Sequence of chain 1.D:
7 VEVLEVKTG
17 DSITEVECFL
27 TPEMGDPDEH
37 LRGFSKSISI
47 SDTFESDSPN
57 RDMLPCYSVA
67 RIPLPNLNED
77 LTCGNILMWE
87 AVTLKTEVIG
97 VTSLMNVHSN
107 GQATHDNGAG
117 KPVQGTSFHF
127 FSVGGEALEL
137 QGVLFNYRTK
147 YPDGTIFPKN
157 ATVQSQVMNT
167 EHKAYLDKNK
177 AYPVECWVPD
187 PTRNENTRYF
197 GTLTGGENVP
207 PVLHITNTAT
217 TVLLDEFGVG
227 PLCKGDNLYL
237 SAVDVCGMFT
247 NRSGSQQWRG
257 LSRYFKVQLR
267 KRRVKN

Sequence of chain 1.E:
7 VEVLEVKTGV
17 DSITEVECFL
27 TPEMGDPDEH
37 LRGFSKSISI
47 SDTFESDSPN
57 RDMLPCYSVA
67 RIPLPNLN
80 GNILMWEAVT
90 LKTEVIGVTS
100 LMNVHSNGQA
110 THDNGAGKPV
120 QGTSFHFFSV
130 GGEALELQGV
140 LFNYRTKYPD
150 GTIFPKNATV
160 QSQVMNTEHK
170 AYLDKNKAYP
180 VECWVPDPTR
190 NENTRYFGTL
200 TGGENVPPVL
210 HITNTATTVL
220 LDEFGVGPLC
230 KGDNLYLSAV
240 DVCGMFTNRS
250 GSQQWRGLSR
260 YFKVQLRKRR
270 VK

The protein below binds the small molecule below.
Small molecule (SMILES): CC(=O)N[C@H]1[C@H]([C@H](O)[C@H](O)CO)O[C@@](O)(C(=O)O)C[C@@H]1O

Binding-site contacts:
Ligand atom C1 contacts residue SER249 of chain 1.D at 3.8 Å.
Ligand atom C11 contacts residue ASN106 of chain 1.D at 3.0 Å.
Ligand atom C7 contacts residue LEU37 of chain 1.D at 4.3 Å (hydrophobic).
Ligand atom C10 contacts residue ASN106 of chain 1.D at 3.1 Å.
Ligand atom C11 contacts residue ASN247 of chain 1.D at 3.4 Å.
Ligand atom C11 contacts residue LEU37 of chain 1.D at 3.8 Å (hydrophobic).
Ligand atom O10 contacts residue LEU37 of chain 1.D at 3.7 Å.
Ligand atom C11 contacts residue PHE245 of chain 1.D at 4.3 Å (hydrophobic).
Ligand atom O10 contacts residue ASN106 of chain 1.D at 3.9 Å.
Ligand atom C9 contacts residue LYS42 of chain 1.D at 4.2 Å.
Ligand atom C5 contacts residue ASN106 of chain 1.D at 3.9 Å.
Ligand atom C10 contacts residue ASN247 of chain 1.D at 3.6 Å.
Ligand atom O1A contacts residue SER249 of chain 1.D at 2.8 Å (h-bond).
Ligand atom C11 contacts residue PHE50 of chain 1.E at 3.6 Å (hydrophobic).
Ligand atom O9 contacts residue LYS42 of chain 1.D at 3.3 Å.
Ligand atom C11 contacts residue GLN253 of chain 1.D at 3.2 Å.
Ligand atom C9 contacts residue GLN253 of chain 1.D at 3.6 Å.
Ligand atom C6 contacts residue ASN247 of chain 1.D at 4.0 Å.
Ligand atom O4 contacts residue ASN106 of chain 1.D at 3.2 Å (h-bond).
Ligand atom O9 contacts residue SER43 of chain 1.D at 2.8 Å (h-bond).
Ligand atom O7 contacts residue LEU37 of chain 1.D at 3.6 Å.
Ligand atom N5 contacts residue ASN106 of chain 1.D at 2.9 Å (h-bond).
Ligand atom O1A contacts residue ASN247 of chain 1.D at 4.1 Å.
Ligand atom N5 contacts residue ASN247 of chain 1.D at 2.9 Å (h-bond).
Ligand atom O1A contacts residue SER251 of chain 1.D at 3.5 Å (h-bond).
Ligand atom C1 contacts residue SER251 of chain 1.D at 3.4 Å.
Ligand atom N5 contacts residue GLN253 of chain 1.D at 3.9 Å.
Ligand atom C8 contacts residue SER43 of chain 1.D at 4.1 Å.
Ligand atom C4 contacts residue ASN247 of chain 1.D at 3.9 Å.
Ligand atom O8 contacts residue SER251 of chain 1.D at 4.2 Å.
Ligand atom C5 contacts residue ASN247 of chain 1.D at 3.8 Å.
Ligand atom C10 contacts residue GLN253 of chain 1.D at 3.8 Å.
Ligand atom O1B contacts residue ASN247 of chain 1.D at 4.0 Å.
Ligand atom C7 contacts residue GLN253 of chain 1.D at 4.0 Å.
Ligand atom O8 contacts residue SER43 of chain 1.D at 3.0 Å (h-bond).
Ligand atom O1B contacts residue SER251 of chain 1.D at 2.6 Å (h-bond).
Ligand atom C4 contacts residue ASN106 of chain 1.D at 3.8 Å.
Ligand atom C9 contacts residue LEU37 of chain 1.D at 4.2 Å (hydrophobic).
Ligand atom C9 contacts residue SER43 of chain 1.D at 3.7 Å.
Ligand atom O1B contacts residue SER249 of chain 1.D at 4.0 Å.